This protein binds this small molecule.
Small molecule (SMILES): CC(=O)N[C@@H]1[C@@H](O)[C@H](O)[C@@H](CO)O[C@H]1O

Sequence of chain 1.B:
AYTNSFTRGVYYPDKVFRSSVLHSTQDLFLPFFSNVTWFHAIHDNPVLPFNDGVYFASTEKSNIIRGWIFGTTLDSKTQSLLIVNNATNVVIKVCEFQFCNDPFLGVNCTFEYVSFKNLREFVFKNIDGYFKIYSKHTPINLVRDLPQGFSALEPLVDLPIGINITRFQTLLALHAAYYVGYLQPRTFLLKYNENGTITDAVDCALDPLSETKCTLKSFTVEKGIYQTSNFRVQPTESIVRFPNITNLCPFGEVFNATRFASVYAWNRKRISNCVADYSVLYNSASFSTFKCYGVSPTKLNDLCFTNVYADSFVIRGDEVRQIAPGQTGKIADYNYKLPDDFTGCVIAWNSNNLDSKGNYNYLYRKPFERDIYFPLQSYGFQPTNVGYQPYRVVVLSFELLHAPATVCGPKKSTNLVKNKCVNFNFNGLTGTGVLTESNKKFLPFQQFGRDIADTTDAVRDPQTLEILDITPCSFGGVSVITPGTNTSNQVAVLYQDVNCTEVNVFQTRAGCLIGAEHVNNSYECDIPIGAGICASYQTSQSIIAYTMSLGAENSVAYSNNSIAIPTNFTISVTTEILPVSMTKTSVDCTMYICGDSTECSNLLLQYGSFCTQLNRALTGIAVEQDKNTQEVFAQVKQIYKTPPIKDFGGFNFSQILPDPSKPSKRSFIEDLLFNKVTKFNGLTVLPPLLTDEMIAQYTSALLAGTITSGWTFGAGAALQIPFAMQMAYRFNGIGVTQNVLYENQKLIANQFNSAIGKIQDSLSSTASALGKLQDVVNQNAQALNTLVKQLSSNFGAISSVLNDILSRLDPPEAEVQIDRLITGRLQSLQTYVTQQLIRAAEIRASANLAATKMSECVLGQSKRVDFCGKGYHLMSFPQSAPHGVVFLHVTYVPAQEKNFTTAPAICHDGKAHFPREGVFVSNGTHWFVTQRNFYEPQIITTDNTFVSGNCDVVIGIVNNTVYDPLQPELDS

Binding-site contacts:
Ligand atom N2 contacts residue PRO553 of chain 1.B at 4.4 Å.
Ligand atom C1 contacts residue GLN554 of chain 1.B at 3.7 Å.
Ligand atom C8 contacts residue PRO304 of chain 1.B at 4.0 Å (hydrophobic).
Ligand atom C2 contacts residue ASN305 of chain 1.B at 2.6 Å.
Ligand atom C3 contacts residue GLN554 of chain 1.B at 3.8 Å.
Ligand atom C1 contacts residue ASN305 of chain 1.B at 1.5 Å.
Ligand atom O5 contacts residue ASN305 of chain 1.B at 2.4 Å (h-bond).
Ligand atom O7 contacts residue ASN305 of chain 1.B at 3.9 Å.
Ligand atom C5 contacts residue ASN305 of chain 1.B at 3.8 Å.
Ligand atom C2 contacts residue GLN554 of chain 1.B at 3.7 Å.
Ligand atom N2 contacts residue GLN554 of chain 1.B at 3.1 Å (h-bond).
Ligand atom C8 contacts residue PRO553 of chain 1.B at 3.0 Å (hydrophobic).
Ligand atom C7 contacts residue ASN305 of chain 1.B at 3.7 Å.
Ligand atom C3 contacts residue ASN305 of chain 1.B at 3.9 Å.
Ligand atom C4 contacts residue ASN305 of chain 1.B at 4.3 Å.
Ligand atom C7 contacts residue PRO553 of chain 1.B at 4.2 Å (hydrophobic).
Ligand atom N2 contacts residue ASN305 of chain 1.B at 3.0 Å (h-bond).
Ligand atom C8 contacts residue GLN554 of chain 1.B at 4.2 Å.
Ligand atom C8 contacts residue ASN305 of chain 1.B at 4.4 Å.
Ligand atom C7 contacts residue GLN554 of chain 1.B at 4.1 Å.